Sequence of chain 1.D:
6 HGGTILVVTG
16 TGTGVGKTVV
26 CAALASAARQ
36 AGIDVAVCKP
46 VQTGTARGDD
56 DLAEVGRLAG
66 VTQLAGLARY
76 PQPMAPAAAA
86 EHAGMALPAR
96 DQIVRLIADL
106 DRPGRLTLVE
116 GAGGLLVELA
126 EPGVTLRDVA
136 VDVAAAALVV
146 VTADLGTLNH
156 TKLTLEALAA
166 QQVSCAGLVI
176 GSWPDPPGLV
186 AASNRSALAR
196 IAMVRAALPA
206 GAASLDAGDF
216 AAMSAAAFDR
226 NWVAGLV

Binding-site contacts:
Ligand atom C09 contacts residue SO41 of chain 1.O at 3.1 Å.
Ligand atom C01 contacts residue VAL122 of chain 1.C at 3.5 Å (hydrophobic).
Ligand atom C04 contacts residue KSP1 of chain 1.N at 0.3 Å.
Ligand atom C06 contacts residue KSP1 of chain 1.N at 0.1 Å.
Ligand atom C08 contacts residue KSP1 of chain 1.N at 0.4 Å.
Ligand atom C09 contacts residue LYS22 of chain 1.C at 3.4 Å.
Ligand atom O10 contacts residue ALA117 of chain 1.C at 3.2 Å.
Ligand atom C14 contacts residue ARG52 of chain 1.C at 3.5 Å.
Ligand atom C12 contacts residue KSP1 of chain 1.N at 0.9 Å.
Ligand atom C15 contacts residue KSP1 of chain 1.N at 1.0 Å.
Ligand atom O17 contacts residue KSP1 of chain 1.N at 0.7 Å (h-bond).
Ligand atom C14 contacts residue KSP1 of chain 1.N at 0.5 Å.
Ligand atom O16 contacts residue LYS22 of chain 1.C at 3.0 Å (salt-bridge).
Ligand atom O18 contacts residue KSP1 of chain 1.N at 0.3 Å (h-bond).
Ligand atom O10 contacts residue PRO81 of chain 1.C at 3.1 Å.
Ligand atom C02 contacts residue KSP1 of chain 1.N at 0.3 Å.
Ligand atom C15 contacts residue ASP54 of chain 1.C at 3.2 Å.
Ligand atom C15 contacts residue ARG52 of chain 1.C at 3.4 Å.
Ligand atom O18 contacts residue GLY118 of chain 1.C at 3.1 Å (h-bond).
Ligand atom C02 contacts residue SO41 of chain 1.T at 3.0 Å.
Ligand atom C13 contacts residue KSP1 of chain 1.N at 0.5 Å.
Ligand atom C03 contacts residue KSP1 of chain 1.N at 0.3 Å.
Ligand atom O16 contacts residue THR18 of chain 1.C at 2.6 Å (h-bond).
Ligand atom C07 contacts residue KSP1 of chain 1.N at 0.4 Å.
Ligand atom C01 contacts residue ALA80 of chain 1.C at 3.6 Å (hydrophobic).
Ligand atom O16 contacts residue KSP1 of chain 1.N at 0.1 Å (h-bond).
Ligand atom O16 contacts residue GLY118 of chain 1.C at 3.4 Å (h-bond).
Ligand atom C05 contacts residue KSP1 of chain 1.N at 0.1 Å.
Ligand atom O10 contacts residue KSP1 of chain 1.N at 0.1 Å (h-bond).
Ligand atom C09 contacts residue THR18 of chain 1.C at 3.4 Å.
Ligand atom O17 contacts residue THR48 of chain 1.C at 2.8 Å (h-bond).
Ligand atom C11 contacts residue KSP1 of chain 1.N at 0.9 Å.
Ligand atom C01 contacts residue KSP1 of chain 1.N at 0.2 Å.
Ligand atom C09 contacts residue KSP1 of chain 1.N at 0.2 Å.
Ligand atom O16 contacts residue SO41 of chain 1.O at 3.3 Å (h-bond).
Ligand atom C04 contacts residue LEU150 of chain 1.D at 3.6 Å (hydrophobic).
Ligand atom O18 contacts residue LYS22 of chain 1.C at 3.2 Å (salt-bridge).
Ligand atom C04 contacts residue THR18 of chain 1.C at 3.5 Å.
Ligand atom C08 contacts residue SO41 of chain 1.O at 3.1 Å.
Ligand atom C08 contacts residue THR18 of chain 1.C at 3.4 Å.

A protein and the small-molecule ligand that binds it are described below.
Small molecule (SMILES): O=C(O)C[C@@H]1CCC[C@H]1C(=O)c1ccccc1O

Sequence of chain 1.C:
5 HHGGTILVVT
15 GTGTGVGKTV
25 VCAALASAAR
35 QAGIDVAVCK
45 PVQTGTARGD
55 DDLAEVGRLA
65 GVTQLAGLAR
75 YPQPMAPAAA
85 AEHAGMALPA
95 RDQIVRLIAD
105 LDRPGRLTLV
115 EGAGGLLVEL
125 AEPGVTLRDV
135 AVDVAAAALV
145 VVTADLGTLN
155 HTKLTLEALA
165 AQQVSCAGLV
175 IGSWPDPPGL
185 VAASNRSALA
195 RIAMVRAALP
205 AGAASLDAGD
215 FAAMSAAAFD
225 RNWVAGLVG